This small molecule binds to this protein.
Small molecule (SMILES): CCCCCCCC(=O)OC[C@H](COP(=O)(O)O[C@@H]1[C@H](O)[C@H](O)[C@@H](OP(=O)(O)O)[C@H](OP(=O)(O)O)[C@H]1O)OC(=O)CCCCCCC

Binding-site contacts:
Ligand atom C6B contacts residue PHE317 of chain 1.A at 3.7 Å (hydrophobic).
Ligand atom O12 contacts residue VAL413 of chain 1.A at 4.5 Å.
Ligand atom C8B contacts residue LEU316 of chain 1.A at 3.7 Å (hydrophobic).
Ligand atom C6A contacts residue LEU323 of chain 1.A at 4.0 Å (hydrophobic).
Ligand atom C3B contacts residue VAL421 of chain 1.A at 4.4 Å (hydrophobic).
Ligand atom C2B contacts residue PHE418 of chain 1.A at 3.9 Å (hydrophobic).
Ligand atom C5B contacts residue PHE418 of chain 1.A at 4.3 Å (hydrophobic).
Ligand atom C4A contacts residue LEU323 of chain 1.A at 4.2 Å (hydrophobic).
Ligand atom C5B contacts residue SER320 of chain 1.A at 4.3 Å.
Ligand atom O13 contacts residue VAL413 of chain 1.A at 4.1 Å.
Ligand atom P1 contacts residue VAL413 of chain 1.A at 4.1 Å.
Ligand atom C7B contacts residue LEU316 of chain 1.A at 3.8 Å (hydrophobic).
Ligand atom C5B contacts residue PHE317 of chain 1.A at 4.4 Å (hydrophobic).
Ligand atom C8B contacts residue PHE317 of chain 1.A at 4.3 Å (hydrophobic).
Ligand atom C6A contacts residue SER320 of chain 1.A at 4.0 Å.
Ligand atom C4A contacts residue SER320 of chain 1.A at 4.0 Å.
Ligand atom C6B contacts residue VAL421 of chain 1.A at 4.0 Å (hydrophobic).
Ligand atom O11 contacts residue VAL413 of chain 1.A at 3.3 Å.

Sequence of chain 1.A:
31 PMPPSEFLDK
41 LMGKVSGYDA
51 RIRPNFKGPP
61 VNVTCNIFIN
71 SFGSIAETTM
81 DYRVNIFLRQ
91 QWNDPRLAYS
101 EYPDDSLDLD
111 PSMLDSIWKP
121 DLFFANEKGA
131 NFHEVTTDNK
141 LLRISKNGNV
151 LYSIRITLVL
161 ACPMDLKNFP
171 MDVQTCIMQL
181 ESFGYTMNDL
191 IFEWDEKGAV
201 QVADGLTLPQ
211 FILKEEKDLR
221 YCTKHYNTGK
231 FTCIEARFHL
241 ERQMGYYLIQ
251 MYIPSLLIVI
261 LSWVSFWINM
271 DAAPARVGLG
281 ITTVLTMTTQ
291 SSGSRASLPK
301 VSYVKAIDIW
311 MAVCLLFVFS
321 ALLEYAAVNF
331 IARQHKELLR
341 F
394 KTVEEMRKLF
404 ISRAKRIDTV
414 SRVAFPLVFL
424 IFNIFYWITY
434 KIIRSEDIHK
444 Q